Binding-site contacts:
Ligand atom C7 contacts residue GLN15 of chain 1.A at 4.5 Å.
Ligand atom O2S contacts residue PHE25 of chain 1.A at 3.2 Å (h-bond).
Ligand atom S1 contacts residue TYR24 of chain 1.A at 4.3 Å.
Ligand atom C16 contacts residue PHE25 of chain 1.A at 4.3 Å (hydrophobic).
Ligand atom C8 contacts residue VAL11 of chain 1.A at 4.5 Å (hydrophobic).
Ligand atom C10 contacts residue PHE23 of chain 1.A at 4.5 Å (hydrophobic).
Ligand atom O1S contacts residue TYR24 of chain 1.A at 4.5 Å.
Ligand atom C1 contacts residue ASN26 of chain 1.A at 4.0 Å.
Ligand atom C10 contacts residue VAL11 of chain 1.A at 4.2 Å (hydrophobic).
Ligand atom S1 contacts residue PHE25 of chain 1.A at 3.8 Å.
Ligand atom C2 contacts residue PHE25 of chain 1.A at 4.3 Å (hydrophobic).
Ligand atom C14 contacts residue PHE25 of chain 1.A at 3.8 Å (hydrophobic).
Ligand atom O2S contacts residue TYR24 of chain 1.A at 3.7 Å.
Ligand atom S1 contacts residue ASN26 of chain 1.A at 4.2 Å.
Ligand atom O3S contacts residue PHE25 of chain 1.A at 3.3 Å (h-bond).
Ligand atom C13 contacts residue PHE25 of chain 1.A at 3.6 Å (hydrophobic).
Ligand atom O3S contacts residue TYR24 of chain 1.A at 4.2 Å.
Ligand atom O3S contacts residue ASN26 of chain 1.A at 2.8 Å (h-bond).
Ligand atom C10 contacts residue PHE25 of chain 1.A at 4.1 Å (hydrophobic).
Ligand atom C2 contacts residue ASN26 of chain 1.A at 3.2 Å.
Ligand atom C6 contacts residue GLN15 of chain 1.A at 4.5 Å.
Ligand atom C7 contacts residue VAL11 of chain 1.A at 4.2 Å (hydrophobic).
Ligand atom C12 contacts residue PHE25 of chain 1.A at 4.0 Å (hydrophobic).
Ligand atom C9 contacts residue VAL11 of chain 1.A at 3.6 Å (hydrophobic).

The small molecule below binds the protein below.
Small molecule (SMILES): CCCCCCCCCCCC[N+](C)(C)CCCS(=O)(=O)O

Sequence of chain 1.A:
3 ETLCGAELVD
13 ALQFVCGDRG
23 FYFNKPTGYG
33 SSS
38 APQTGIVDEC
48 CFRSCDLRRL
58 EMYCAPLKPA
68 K